Binding-site contacts:
Ligand atom CAT contacts residue ARG506 of chain 1.G at 3.9 Å.
Ligand atom OAA contacts residue THR501 of chain 1.G at 3.0 Å (h-bond).
Ligand atom NAP contacts residue PRO499 of chain 1.G at 2.8 Å (h-bond).
Ligand atom CAJ contacts residue PRO499 of chain 1.G at 3.3 Å (hydrophobic).
Ligand atom CAV contacts residue THR501 of chain 1.G at 3.9 Å.
Ligand atom CAW contacts residue TYR471 of chain 1.G at 3.2 Å (hydrophobic).
Ligand atom FAF contacts residue PRO499 of chain 1.G at 3.0 Å.
Ligand atom OAQ contacts residue THR707 of chain 1.G at 3.8 Å.
Ligand atom CAV contacts residue PRO499 of chain 1.G at 3.5 Å (hydrophobic).
Ligand atom CAV contacts residue TYR471 of chain 1.G at 3.2 Å (hydrophobic).
Ligand atom FAF contacts residue TYR471 of chain 1.G at 3.9 Å.
Ligand atom FAH contacts residue GLU423 of chain 1.G at 3.3 Å.
Ligand atom NAP contacts residue THR501 of chain 1.G at 3.2 Å (h-bond).
Ligand atom FAG contacts residue TYR753 of chain 1.G at 3.6 Å.
Ligand atom CAU contacts residue THR501 of chain 1.G at 4.0 Å.
Ligand atom CAR contacts residue TYR471 of chain 1.G at 3.5 Å (hydrophobic).
Ligand atom NAP contacts residue TYR471 of chain 1.G at 3.5 Å.
Ligand atom OAA contacts residue ARG506 of chain 1.G at 2.6 Å (salt-bridge).
Ligand atom OAD contacts residue SER675 of chain 1.G at 3.2 Å.
Ligand atom OAA contacts residue TYR471 of chain 1.G at 3.9 Å.
Ligand atom OAC contacts residue GLY674 of chain 1.G at 3.5 Å.
Ligand atom CAT contacts residue TYR471 of chain 1.G at 3.4 Å (hydrophobic).
Ligand atom OAB contacts residue ARG506 of chain 1.G at 3.2 Å (salt-bridge).
Ligand atom CAT contacts residue PRO499 of chain 1.G at 3.9 Å (hydrophobic).
Ligand atom NAY contacts residue TYR471 of chain 1.G at 3.5 Å.
Ligand atom CAT contacts residue THR501 of chain 1.G at 3.3 Å.
Ligand atom CAS contacts residue TYR471 of chain 1.G at 3.1 Å (hydrophobic).
Ligand atom OAA contacts residue LEU500 of chain 1.G at 3.7 Å.
Ligand atom FAH contacts residue TYR471 of chain 1.G at 3.7 Å.
Ligand atom OAC contacts residue SER675 of chain 1.G at 2.6 Å (h-bond).
Ligand atom FAF contacts residue TYR426 of chain 1.G at 3.3 Å.
Ligand atom CAN contacts residue TYR471 of chain 1.G at 4.0 Å (hydrophobic).
Ligand atom PBA contacts residue SER675 of chain 1.G at 3.0 Å.
Ligand atom CAL contacts residue THR707 of chain 1.G at 4.0 Å.
Ligand atom OAE contacts residue SER675 of chain 1.G at 2.4 Å (h-bond).
Ligand atom CAZ contacts residue TYR471 of chain 1.G at 3.8 Å (hydrophobic).
Ligand atom CAU contacts residue TYR471 of chain 1.G at 3.5 Å (hydrophobic).
Ligand atom CAI contacts residue TYR471 of chain 1.G at 3.7 Å (hydrophobic).
Ligand atom CAJ contacts residue TYR471 of chain 1.G at 3.1 Å (hydrophobic).
Ligand atom CAJ contacts residue TYR753 of chain 1.G at 3.9 Å (hydrophobic).

This small molecule binds to this protein.
Small molecule (SMILES): O=c1[nH]c2cc(C(F)(F)F)c(N3CCOCC3)cc2n(CP(=O)(O)O)c1=O

Sequence of chain 1.G:
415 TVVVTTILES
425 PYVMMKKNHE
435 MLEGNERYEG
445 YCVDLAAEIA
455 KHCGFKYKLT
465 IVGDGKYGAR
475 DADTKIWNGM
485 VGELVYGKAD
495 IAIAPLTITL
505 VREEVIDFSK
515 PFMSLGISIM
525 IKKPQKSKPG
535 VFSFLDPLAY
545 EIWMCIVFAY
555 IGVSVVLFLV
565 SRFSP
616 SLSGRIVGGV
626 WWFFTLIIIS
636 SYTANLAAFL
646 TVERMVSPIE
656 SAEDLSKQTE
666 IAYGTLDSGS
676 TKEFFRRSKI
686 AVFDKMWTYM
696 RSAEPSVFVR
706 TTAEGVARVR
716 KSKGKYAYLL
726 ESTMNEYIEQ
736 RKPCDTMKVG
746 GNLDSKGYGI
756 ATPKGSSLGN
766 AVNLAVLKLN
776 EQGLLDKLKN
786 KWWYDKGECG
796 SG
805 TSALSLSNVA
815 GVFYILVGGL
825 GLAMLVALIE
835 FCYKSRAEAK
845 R